Binding-site contacts:
Ligand atom O5 contacts residue ILE164 of chain 1.D at 4.5 Å.
Ligand atom O5 contacts residue ASN167 of chain 1.D at 2.3 Å (h-bond).
Ligand atom O6 contacts residue ILE164 of chain 1.D at 4.4 Å.
Ligand atom C7 contacts residue ASN167 of chain 1.D at 3.0 Å.
Ligand atom C6 contacts residue ILE164 of chain 1.D at 3.7 Å (hydrophobic).
Ligand atom C3 contacts residue ASN167 of chain 1.D at 3.8 Å.
Ligand atom C8 contacts residue ASN167 of chain 1.D at 4.0 Å.
Ligand atom O6 contacts residue VAL144 of chain 1.D at 3.6 Å.
Ligand atom N2 contacts residue ASN167 of chain 1.D at 2.4 Å (h-bond).
Ligand atom C1 contacts residue THR168 of chain 1.D at 4.2 Å.
Ligand atom O5 contacts residue ARG162 of chain 1.D at 3.3 Å (salt-bridge).
Ligand atom C6 contacts residue VAL144 of chain 1.D at 4.5 Å (hydrophobic).
Ligand atom C4 contacts residue ASN167 of chain 1.D at 4.2 Å.
Ligand atom O6 contacts residue ARG162 of chain 1.D at 3.9 Å.
Ligand atom O7 contacts residue ASN167 of chain 1.D at 3.3 Å (h-bond).
Ligand atom C1 contacts residue ASN167 of chain 1.D at 1.4 Å.
Ligand atom C5 contacts residue ASN167 of chain 1.D at 3.6 Å.
Ligand atom C5 contacts residue ILE164 of chain 1.D at 4.5 Å (hydrophobic).
Ligand atom C2 contacts residue ASN167 of chain 1.D at 2.5 Å.
Ligand atom C1 contacts residue ARG162 of chain 1.D at 3.8 Å.

Sequence of chain 1.D:
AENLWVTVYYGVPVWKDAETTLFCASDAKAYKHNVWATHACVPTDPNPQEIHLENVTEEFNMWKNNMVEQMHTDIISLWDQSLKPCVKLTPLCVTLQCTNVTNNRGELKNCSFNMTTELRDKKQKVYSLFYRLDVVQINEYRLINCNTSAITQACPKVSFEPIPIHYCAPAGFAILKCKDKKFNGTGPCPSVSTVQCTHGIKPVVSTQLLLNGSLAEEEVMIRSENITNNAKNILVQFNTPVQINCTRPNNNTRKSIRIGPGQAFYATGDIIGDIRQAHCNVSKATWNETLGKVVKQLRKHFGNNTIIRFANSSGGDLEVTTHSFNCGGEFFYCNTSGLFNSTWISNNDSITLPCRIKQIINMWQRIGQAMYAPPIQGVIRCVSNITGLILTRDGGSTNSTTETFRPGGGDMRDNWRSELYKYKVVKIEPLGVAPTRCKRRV

A protein and the small-molecule ligand that binds it are described below.
Small molecule (SMILES): CC(=O)N[C@H]1[C@H](O[C@H]2[C@H](O)[C@@H](NC(C)=O)CO[C@@H]2CO)O[C@H](CO)[C@@H](O)[C@@H]1O